Binding-site contacts:
Ligand atom C6 contacts residue PRO336 of chain 1.B at 3.9 Å (hydrophobic).
Ligand atom C8 contacts residue ASN38 of chain 1.B at 3.5 Å.
Ligand atom C2 contacts residue ASN266 of chain 1.B at 2.4 Å.
Ligand atom N2 contacts residue ASN266 of chain 1.B at 2.9 Å (h-bond).
Ligand atom O6 contacts residue LYS313 of chain 1.B at 3.2 Å (salt-bridge).
Ligand atom O7 contacts residue LYS48 of chain 1.B at 3.1 Å.
Ligand atom O4 contacts residue GLY338 of chain 1.B at 3.5 Å (h-bond).
Ligand atom C7 contacts residue ASN266 of chain 1.B at 3.5 Å.
Ligand atom C6 contacts residue LYS313 of chain 1.B at 3.8 Å.
Ligand atom C6 contacts residue LEU316 of chain 1.B at 3.9 Å (hydrophobic).
Ligand atom C7 contacts residue ALA45 of chain 1.B at 3.9 Å (hydrophobic).
Ligand atom O6 contacts residue ALA321 of chain 1.B at 3.5 Å.
Ligand atom O5 contacts residue PHE72 of chain 1.B at 3.9 Å.
Ligand atom C5 contacts residue ASN266 of chain 1.B at 3.6 Å.
Ligand atom N2 contacts residue ILE42 of chain 1.B at 3.7 Å.
Ligand atom C6 contacts residue PHE72 of chain 1.B at 3.8 Å (hydrophobic).
Ligand atom O7 contacts residue ASN266 of chain 1.B at 3.6 Å.
Ligand atom C5 contacts residue PHE72 of chain 1.B at 3.7 Å (hydrophobic).
Ligand atom O4 contacts residue ALA45 of chain 1.B at 3.9 Å.
Ligand atom O3 contacts residue GLY338 of chain 1.B at 3.7 Å.
Ligand atom O5 contacts residue ASN266 of chain 1.B at 2.3 Å (h-bond).
Ligand atom C3 contacts residue ASP320 of chain 1.B at 3.4 Å.
Ligand atom O3 contacts residue ASP320 of chain 1.B at 2.5 Å (salt-bridge).
Ligand atom O3 contacts residue LYS41 of chain 1.B at 3.5 Å.
Ligand atom C6 contacts residue ASP317 of chain 1.B at 3.5 Å.
Ligand atom C2 contacts residue ASP320 of chain 1.B at 4.0 Å.
Ligand atom C3 contacts residue ASN266 of chain 1.B at 3.8 Å.
Ligand atom O7 contacts residue ALA45 of chain 1.B at 3.2 Å.
Ligand atom C2 contacts residue GLY338 of chain 1.B at 3.4 Å.
Ligand atom C8 contacts residue ASP320 of chain 1.B at 3.6 Å.
Ligand atom C8 contacts residue LEU316 of chain 1.B at 3.7 Å (hydrophobic).
Ligand atom O3 contacts residue LYS48 of chain 1.B at 2.8 Å (salt-bridge).
Ligand atom O6 contacts residue ASP320 of chain 1.B at 3.5 Å (salt-bridge).
Ligand atom O4 contacts residue LYS339 of chain 1.B at 3.5 Å.
Ligand atom C7 contacts residue ASP320 of chain 1.B at 3.5 Å.
Ligand atom N2 contacts residue ASP320 of chain 1.B at 3.5 Å (salt-bridge).
Ligand atom C3 contacts residue LYS48 of chain 1.B at 3.9 Å.
Ligand atom C6 contacts residue ASP320 of chain 1.B at 3.2 Å.
Ligand atom O2 contacts residue GLY338 of chain 1.B at 2.8 Å (h-bond).
Ligand atom C1 contacts residue ASN266 of chain 1.B at 1.4 Å.

The small molecule below binds the protein below.
Small molecule (SMILES): CC(=O)N[C@H]1[C@H](O[C@H]2[C@H](O)[C@@H](NC(C)=O)CO[C@@H]2CO)O[C@H](CO)[C@@H](O[C@@H]2O[C@H](CO)[C@@H](O)[C@H](O[C@H]3O[C@H](CO)[C@@H](O)[C@H](O)[C@@H]3O[C@H]3O[C@H](CO)[C@@H](O)[C@H](O)[C@@H]3O)[C@@H]2O)[C@@H]1O

Sequence of chain 1.B:
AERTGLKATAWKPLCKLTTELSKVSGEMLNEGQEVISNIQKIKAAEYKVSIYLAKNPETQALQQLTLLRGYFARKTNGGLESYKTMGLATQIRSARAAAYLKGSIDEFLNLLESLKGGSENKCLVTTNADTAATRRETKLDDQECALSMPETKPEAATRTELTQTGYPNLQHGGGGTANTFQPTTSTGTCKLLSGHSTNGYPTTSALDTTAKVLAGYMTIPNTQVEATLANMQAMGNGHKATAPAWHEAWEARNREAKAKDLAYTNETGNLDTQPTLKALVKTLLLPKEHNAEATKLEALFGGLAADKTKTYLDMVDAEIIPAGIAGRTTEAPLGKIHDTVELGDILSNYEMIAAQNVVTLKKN